Sequence of chain 8.C:
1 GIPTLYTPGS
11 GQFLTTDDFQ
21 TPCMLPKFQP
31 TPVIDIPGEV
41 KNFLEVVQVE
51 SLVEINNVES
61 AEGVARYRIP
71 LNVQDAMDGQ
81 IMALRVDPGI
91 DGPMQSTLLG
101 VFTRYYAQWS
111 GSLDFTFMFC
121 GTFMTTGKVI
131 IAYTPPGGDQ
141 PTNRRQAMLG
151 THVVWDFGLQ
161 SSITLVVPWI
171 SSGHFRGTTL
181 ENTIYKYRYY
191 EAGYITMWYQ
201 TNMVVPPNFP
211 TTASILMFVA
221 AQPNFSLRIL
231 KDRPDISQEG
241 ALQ

Sequence of chain 8.A:
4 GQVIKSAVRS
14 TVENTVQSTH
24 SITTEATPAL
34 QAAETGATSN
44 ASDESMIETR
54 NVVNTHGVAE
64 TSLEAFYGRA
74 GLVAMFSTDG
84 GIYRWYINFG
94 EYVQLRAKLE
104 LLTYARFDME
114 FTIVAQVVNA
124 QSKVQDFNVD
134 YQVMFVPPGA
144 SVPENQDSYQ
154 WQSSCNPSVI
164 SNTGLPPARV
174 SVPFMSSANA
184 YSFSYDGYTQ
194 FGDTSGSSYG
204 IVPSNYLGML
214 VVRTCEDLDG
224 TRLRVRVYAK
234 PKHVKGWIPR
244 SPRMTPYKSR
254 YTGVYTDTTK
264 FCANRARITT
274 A

Binding-site contacts:
Ligand atom C contacts residue ASP235 of chain 8.C at 4.0 Å.
Ligand atom OXT contacts residue ASP235 of chain 8.C at 2.9 Å (salt-bridge).
Ligand atom O contacts residue ASP235 of chain 8.C at 4.5 Å.
Ligand atom O contacts residue PHE264 of chain 8.A at 3.9 Å.
Ligand atom CA contacts residue CYS1 of chain 8.E at 2.4 Å (hydrophobic).
Ligand atom C contacts residue GLN95 of chain 8.C at 3.1 Å.
Ligand atom O contacts residue CYS1 of chain 8.E at 3.7 Å.
Ligand atom C contacts residue PHE264 of chain 8.A at 3.8 Å (hydrophobic).
Ligand atom O contacts residue MET247 of chain 8.A at 3.4 Å (h-bond).
Ligand atom O contacts residue GLN95 of chain 8.C at 3.3 Å (h-bond).
Ligand atom O contacts residue SER96 of chain 8.C at 3.6 Å.
Ligand atom N contacts residue PHE264 of chain 8.A at 3.5 Å (h-bond).
Ligand atom OXT contacts residue GLN95 of chain 8.C at 2.7 Å (h-bond).
Ligand atom CA contacts residue CYS265 of chain 8.A at 4.4 Å (hydrophobic).
Ligand atom CA contacts residue GLN95 of chain 8.C at 4.2 Å.
Ligand atom OXT contacts residue CYS1 of chain 8.E at 2.7 Å (h-bond).
Ligand atom N contacts residue CYS1 of chain 8.E at 1.3 Å.
Ligand atom C contacts residue MET247 of chain 8.A at 3.9 Å (hydrophobic).
Ligand atom CA contacts residue PHE264 of chain 8.A at 3.1 Å (hydrophobic).
Ligand atom OXT contacts residue PHE264 of chain 8.A at 4.2 Å.
Ligand atom C contacts residue CYS1 of chain 8.E at 2.8 Å (hydrophobic).
Ligand atom N contacts residue MET247 of chain 8.A at 3.8 Å.
Ligand atom CA contacts residue MET247 of chain 8.A at 4.1 Å (hydrophobic).

This protein binds this small molecule.
Small molecule (SMILES): NCC(=O)O